Sequence of chain 1.A:
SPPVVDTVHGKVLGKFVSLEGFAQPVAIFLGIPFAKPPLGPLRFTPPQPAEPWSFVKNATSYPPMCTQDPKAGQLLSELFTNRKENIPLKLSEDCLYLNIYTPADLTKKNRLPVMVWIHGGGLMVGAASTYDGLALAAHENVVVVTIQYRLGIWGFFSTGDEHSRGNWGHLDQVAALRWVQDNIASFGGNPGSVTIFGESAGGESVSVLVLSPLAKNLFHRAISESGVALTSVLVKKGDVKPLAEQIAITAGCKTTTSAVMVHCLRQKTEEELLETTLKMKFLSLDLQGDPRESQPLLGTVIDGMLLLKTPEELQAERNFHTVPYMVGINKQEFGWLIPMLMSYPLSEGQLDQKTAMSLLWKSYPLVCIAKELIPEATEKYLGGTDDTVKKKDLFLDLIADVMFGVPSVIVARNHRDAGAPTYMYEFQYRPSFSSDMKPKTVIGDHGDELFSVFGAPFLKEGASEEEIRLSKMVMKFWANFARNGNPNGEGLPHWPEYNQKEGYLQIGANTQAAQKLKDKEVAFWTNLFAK

Sequence of chain 1.B:
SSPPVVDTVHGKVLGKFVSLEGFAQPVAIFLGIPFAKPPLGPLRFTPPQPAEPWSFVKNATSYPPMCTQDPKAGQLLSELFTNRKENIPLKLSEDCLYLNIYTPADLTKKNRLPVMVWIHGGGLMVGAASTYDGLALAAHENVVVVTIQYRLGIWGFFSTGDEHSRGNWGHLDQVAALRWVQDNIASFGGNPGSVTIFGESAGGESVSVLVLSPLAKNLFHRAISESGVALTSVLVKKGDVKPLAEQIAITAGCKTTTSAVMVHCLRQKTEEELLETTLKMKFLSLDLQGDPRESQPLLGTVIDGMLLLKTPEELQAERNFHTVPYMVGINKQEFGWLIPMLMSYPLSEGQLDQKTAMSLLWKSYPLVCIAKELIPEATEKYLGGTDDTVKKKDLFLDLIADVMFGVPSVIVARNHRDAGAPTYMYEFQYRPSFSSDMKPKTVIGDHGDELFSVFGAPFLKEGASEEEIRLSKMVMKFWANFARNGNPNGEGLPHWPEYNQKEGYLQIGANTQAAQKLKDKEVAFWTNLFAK

This small molecule binds to this protein.
Small molecule (SMILES): CC(=O)N[C@H]1[C@H]([C@H](O)[C@H](O)CO)O[C@@](O)(C(=O)O)C[C@@H]1O

Binding-site contacts:
Ligand atom O7 contacts residue ASN59 of chain 1.A at 2.8 Å (h-bond).
Ligand atom O6 contacts residue ASN59 of chain 1.A at 4.1 Å.
Ligand atom C4 contacts residue LYS242 of chain 1.B at 4.0 Å.
Ligand atom O1B contacts residue ASN59 of chain 1.A at 2.9 Å.
Ligand atom O9 contacts residue GLY32 of chain 1.A at 3.6 Å.
Ligand atom C8 contacts residue GLY32 of chain 1.A at 3.9 Å.
Ligand atom O10 contacts residue PRO65 of chain 1.A at 4.4 Å.
Ligand atom C9 contacts residue TYR98 of chain 1.A at 4.1 Å (hydrophobic).
Ligand atom C3 contacts residue LYS242 of chain 1.B at 4.5 Å.
Ligand atom O1A contacts residue ASN59 of chain 1.A at 4.0 Å.
Ligand atom O8 contacts residue TYR98 of chain 1.A at 4.1 Å.
Ligand atom O9 contacts residue LEU31 of chain 1.A at 3.4 Å (h-bond).
Ligand atom O7 contacts residue GLY32 of chain 1.A at 4.4 Å.
Ligand atom O10 contacts residue TYR63 of chain 1.A at 3.9 Å.
Ligand atom O4 contacts residue LYS242 of chain 1.B at 4.4 Å.
Ligand atom O2 contacts residue SER62 of chain 1.A at 3.8 Å.
Ligand atom O10 contacts residue SER62 of chain 1.A at 4.1 Å.
Ligand atom C10 contacts residue SER62 of chain 1.A at 4.4 Å.
Ligand atom C7 contacts residue ASN59 of chain 1.A at 3.8 Å.
Ligand atom O9 contacts residue PRO64 of chain 1.A at 4.4 Å.
Ligand atom O10 contacts residue PRO64 of chain 1.A at 4.1 Å.
Ligand atom C1 contacts residue ASN59 of chain 1.A at 3.5 Å.
Ligand atom C8 contacts residue TYR98 of chain 1.A at 4.1 Å (hydrophobic).
Ligand atom O9 contacts residue SER62 of chain 1.A at 2.5 Å (h-bond).
Ligand atom C9 contacts residue SER62 of chain 1.A at 3.8 Å.
Ligand atom O7 contacts residue LYS58 of chain 1.A at 4.2 Å.
Ligand atom C2 contacts residue ASN59 of chain 1.A at 3.9 Å.
Ligand atom O2 contacts residue ASN59 of chain 1.A at 3.0 Å (h-bond).
Ligand atom O1B contacts residue LYS58 of chain 1.A at 4.5 Å.
Ligand atom C11 contacts residue THR257 of chain 1.B at 4.1 Å.
Ligand atom C9 contacts residue LEU31 of chain 1.A at 3.9 Å (hydrophobic).
Ligand atom O2 contacts residue THR61 of chain 1.A at 4.3 Å.
Ligand atom C9 contacts residue GLY32 of chain 1.A at 3.0 Å.
Ligand atom O7 contacts residue ALA60 of chain 1.A at 4.3 Å.